Binding-site contacts:
Ligand atom C5 contacts residue ASN47 of chain 2.A at 3.6 Å.
Ligand atom O5 contacts residue ASN47 of chain 2.A at 2.3 Å (h-bond).
Ligand atom C2 contacts residue ASN47 of chain 2.A at 2.5 Å.
Ligand atom C4 contacts residue ASN47 of chain 2.A at 4.2 Å.
Ligand atom C3 contacts residue ASN47 of chain 2.A at 3.8 Å.
Ligand atom O7 contacts residue ASN47 of chain 2.A at 3.6 Å (h-bond).
Ligand atom C7 contacts residue ASN47 of chain 2.A at 3.5 Å.
Ligand atom N2 contacts residue ASN47 of chain 2.A at 3.0 Å (h-bond).
Ligand atom C1 contacts residue ASN47 of chain 2.A at 1.4 Å.

The protein below binds the small molecule below.
Small molecule (SMILES): CC(=O)N[C@H]1[C@H](O[C@H]2[C@H](O)[C@@H](NC(C)=O)CO[C@@H]2CO[C@@H]2O[C@@H](C)[C@@H](O)[C@@H](O)[C@@H]2O)O[C@H](CO)[C@@H](O)[C@@H]1O

Sequence of chain 2.A:
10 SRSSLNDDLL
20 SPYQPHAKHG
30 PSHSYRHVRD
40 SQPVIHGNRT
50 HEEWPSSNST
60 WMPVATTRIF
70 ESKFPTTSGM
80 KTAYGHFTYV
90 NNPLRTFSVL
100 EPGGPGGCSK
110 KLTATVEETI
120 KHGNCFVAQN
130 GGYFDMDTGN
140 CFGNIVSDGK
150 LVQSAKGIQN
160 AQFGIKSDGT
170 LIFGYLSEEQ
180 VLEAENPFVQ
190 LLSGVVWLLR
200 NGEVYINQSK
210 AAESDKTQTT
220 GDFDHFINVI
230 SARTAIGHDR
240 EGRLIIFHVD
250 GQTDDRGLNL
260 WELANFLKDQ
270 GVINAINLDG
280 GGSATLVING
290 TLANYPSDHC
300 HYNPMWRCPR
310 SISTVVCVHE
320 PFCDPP